Sequence of chain 1.A:
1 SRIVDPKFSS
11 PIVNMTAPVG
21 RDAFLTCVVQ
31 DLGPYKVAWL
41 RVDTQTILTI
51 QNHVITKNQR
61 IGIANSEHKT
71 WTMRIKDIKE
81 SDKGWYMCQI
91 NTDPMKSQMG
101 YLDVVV

A small-molecule ligand and the protein it binds are described below.
Small molecule (SMILES): CC(=O)N[C@@H]1[C@@H](O)[C@H](O)[C@@H](CO)O[C@H]1O

Binding-site contacts:
Ligand atom O5 contacts residue ASN14 of chain 1.A at 2.2 Å (h-bond).
Ligand atom C1 contacts residue ASN14 of chain 1.A at 1.4 Å.
Ligand atom C5 contacts residue ASN14 of chain 1.A at 3.6 Å.
Ligand atom N2 contacts residue ASN14 of chain 1.A at 3.1 Å (h-bond).
Ligand atom C3 contacts residue ASN14 of chain 1.A at 3.8 Å.
Ligand atom C8 contacts residue ILE12 of chain 1.A at 3.5 Å (hydrophobic).
Ligand atom C7 contacts residue ASN14 of chain 1.A at 3.8 Å.
Ligand atom O6 contacts residue ASN14 of chain 1.A at 4.2 Å.
Ligand atom C5 contacts residue TRP85 of chain 1.A at 4.0 Å (hydrophobic).
Ligand atom C4 contacts residue ASN14 of chain 1.A at 4.1 Å.
Ligand atom O7 contacts residue ASN14 of chain 1.A at 3.9 Å.
Ligand atom C2 contacts residue ASN14 of chain 1.A at 2.5 Å.
Ligand atom O6 contacts residue TYR101 of chain 1.A at 4.3 Å.
Ligand atom C6 contacts residue TRP85 of chain 1.A at 3.6 Å (hydrophobic).
Ligand atom N2 contacts residue ILE12 of chain 1.A at 4.0 Å.
Ligand atom C7 contacts residue ILE12 of chain 1.A at 4.1 Å (hydrophobic).
Ligand atom O6 contacts residue TRP85 of chain 1.A at 3.9 Å.
Ligand atom C8 contacts residue PRO11 of chain 1.A at 3.8 Å (hydrophobic).